Binding-site contacts:
Ligand atom C11 contacts residue GLN209 of chain 1.A at 3.6 Å.
Ligand atom C9 contacts residue S4M1 of chain 1.C at 4.0 Å.
Ligand atom S2 contacts residue TYR81 of chain 1.A at 3.6 Å.
Ligand atom C11 contacts residue THR177 of chain 1.A at 3.3 Å.
Ligand atom N7 contacts residue ILE71 of chain 1.A at 3.9 Å.
Ligand atom C3 contacts residue ILE71 of chain 1.A at 3.8 Å (hydrophobic).
Ligand atom C4 contacts residue GLN72 of chain 1.A at 3.6 Å.
Ligand atom C5 contacts residue GLN72 of chain 1.A at 4.1 Å.
Ligand atom S2 contacts residue VAL242 of chain 1.A at 4.3 Å.
Ligand atom N1 contacts residue ILE71 of chain 1.A at 3.0 Å (h-bond).
Ligand atom N1 contacts residue TYR245 of chain 1.A at 3.9 Å.
Ligand atom C10 contacts residue S4M1 of chain 1.C at 4.0 Å.
Ligand atom N7 contacts residue VAL242 of chain 1.A at 3.9 Å.
Ligand atom C6 contacts residue GLN72 of chain 1.A at 3.0 Å.
Ligand atom C10 contacts residue GLN72 of chain 1.A at 3.6 Å.
Ligand atom C4 contacts residue ILE71 of chain 1.A at 3.6 Å (hydrophobic).
Ligand atom N1 contacts residue THR244 of chain 1.A at 3.9 Å.
Ligand atom C8 contacts residue ILE71 of chain 1.A at 3.3 Å (hydrophobic).
Ligand atom C11 contacts residue S4M1 of chain 1.C at 3.6 Å.
Ligand atom C3 contacts residue GLN72 of chain 1.A at 3.1 Å.
Ligand atom C5 contacts residue ILE250 of chain 1.A at 3.8 Å (hydrophobic).
Ligand atom C3 contacts residue VAL242 of chain 1.A at 4.2 Å (hydrophobic).
Ligand atom C6 contacts residue VAL242 of chain 1.A at 4.1 Å (hydrophobic).
Ligand atom N7 contacts residue GLN72 of chain 1.A at 3.6 Å (h-bond).
Ligand atom S2 contacts residue ILE250 of chain 1.A at 3.9 Å.
Ligand atom C10 contacts residue THR177 of chain 1.A at 3.9 Å.
Ligand atom N7 contacts residue VAL73 of chain 1.A at 4.3 Å.
Ligand atom C9 contacts residue TYR81 of chain 1.A at 3.7 Å (hydrophobic).
Ligand atom C9 contacts residue GLN209 of chain 1.A at 3.8 Å.
Ligand atom C8 contacts residue S4M1 of chain 1.C at 4.3 Å.
Ligand atom C8 contacts residue GLN72 of chain 1.A at 3.8 Å.
Ligand atom C5 contacts residue S4M1 of chain 1.C at 4.2 Å.
Ligand atom C3 contacts residue THR244 of chain 1.A at 3.9 Å.
Ligand atom C4 contacts residue TYR245 of chain 1.A at 3.7 Å (hydrophobic).
Ligand atom N7 contacts residue TYR245 of chain 1.A at 4.1 Å.
Ligand atom N1 contacts residue GLN72 of chain 1.A at 3.4 Å (h-bond).
Ligand atom C8 contacts residue TYR245 of chain 1.A at 4.0 Å (hydrophobic).
Ligand atom N7 contacts residue THR244 of chain 1.A at 3.0 Å (h-bond).
Ligand atom C5 contacts residue TYR245 of chain 1.A at 4.1 Å (hydrophobic).
Ligand atom C9 contacts residue ILE250 of chain 1.A at 3.7 Å (hydrophobic).

Sequence of chain 1.A:
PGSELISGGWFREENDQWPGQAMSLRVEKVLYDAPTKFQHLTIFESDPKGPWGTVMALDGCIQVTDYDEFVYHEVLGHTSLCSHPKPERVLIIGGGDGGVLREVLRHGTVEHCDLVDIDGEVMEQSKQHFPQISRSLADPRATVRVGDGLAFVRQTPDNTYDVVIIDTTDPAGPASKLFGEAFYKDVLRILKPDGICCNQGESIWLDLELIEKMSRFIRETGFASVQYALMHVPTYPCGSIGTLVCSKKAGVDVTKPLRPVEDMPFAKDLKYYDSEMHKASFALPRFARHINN

This protein binds this small molecule.
Small molecule (SMILES): NC1=Nc2ccccc2SC1